Binding-site contacts:
Ligand atom N2 contacts residue ASN119 of chain 1.D at 3.0 Å (h-bond).
Ligand atom C5 contacts residue ASN119 of chain 1.D at 3.6 Å.
Ligand atom C2 contacts residue ASN119 of chain 1.D at 2.5 Å.
Ligand atom C7 contacts residue ASN119 of chain 1.D at 3.4 Å.
Ligand atom O5 contacts residue ASN119 of chain 1.D at 2.3 Å (h-bond).
Ligand atom O7 contacts residue ASN119 of chain 1.D at 3.3 Å (h-bond).
Ligand atom O7 contacts residue PHE54 of chain 1.D at 4.4 Å.
Ligand atom C3 contacts residue ASN119 of chain 1.D at 3.8 Å.
Ligand atom C7 contacts residue PHE54 of chain 1.D at 4.5 Å (hydrophobic).
Ligand atom O5 contacts residue PHE118 of chain 1.D at 4.4 Å.
Ligand atom C5 contacts residue GLY112 of chain 1.D at 3.7 Å.
Ligand atom C1 contacts residue ASN119 of chain 1.D at 1.4 Å.
Ligand atom O6 contacts residue GLY112 of chain 1.D at 2.8 Å (h-bond).
Ligand atom C6 contacts residue PHE118 of chain 1.D at 4.4 Å (hydrophobic).
Ligand atom C4 contacts residue ASN119 of chain 1.D at 4.2 Å.
Ligand atom C6 contacts residue GLY112 of chain 1.D at 3.8 Å.
Ligand atom O6 contacts residue PHE118 of chain 1.D at 3.4 Å.
Ligand atom O5 contacts residue GLY112 of chain 1.D at 4.0 Å.
Ligand atom C8 contacts residue PHE54 of chain 1.D at 3.2 Å (hydrophobic).

Sequence of chain 1.D:
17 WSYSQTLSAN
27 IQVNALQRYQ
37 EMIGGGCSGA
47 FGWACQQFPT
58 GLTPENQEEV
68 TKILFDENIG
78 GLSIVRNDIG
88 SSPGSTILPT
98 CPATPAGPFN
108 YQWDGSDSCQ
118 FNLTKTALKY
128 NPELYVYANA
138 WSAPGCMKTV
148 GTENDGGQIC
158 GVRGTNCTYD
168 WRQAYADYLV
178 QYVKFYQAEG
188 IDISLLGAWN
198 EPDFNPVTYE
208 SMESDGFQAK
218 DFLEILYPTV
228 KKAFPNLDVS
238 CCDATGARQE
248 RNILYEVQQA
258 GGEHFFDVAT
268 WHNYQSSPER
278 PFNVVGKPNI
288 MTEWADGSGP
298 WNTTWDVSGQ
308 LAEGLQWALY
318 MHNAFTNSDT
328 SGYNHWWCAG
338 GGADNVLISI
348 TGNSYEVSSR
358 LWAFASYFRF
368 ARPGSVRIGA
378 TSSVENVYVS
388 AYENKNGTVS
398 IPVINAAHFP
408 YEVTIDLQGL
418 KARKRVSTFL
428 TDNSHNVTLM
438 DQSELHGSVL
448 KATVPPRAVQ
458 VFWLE

This protein binds this small molecule.
Small molecule (SMILES): CC(=O)N[C@@H]1[C@@H](O)[C@H](O)[C@@H](CO)O[C@H]1O